Binding-site contacts:
Ligand atom N2 contacts residue SER45 of chain 1.C at 4.5 Å.
Ligand atom C5 contacts residue ASN17 of chain 1.C at 3.5 Å.
Ligand atom O5 contacts residue SER45 of chain 1.C at 3.3 Å.
Ligand atom O2 contacts residue VAL41 of chain 1.C at 4.3 Å.
Ligand atom C8 contacts residue PHE16 of chain 1.C at 4.4 Å (hydrophobic).
Ligand atom C6 contacts residue SER45 of chain 1.C at 4.2 Å.
Ligand atom C8 contacts residue PHE12 of chain 1.C at 4.0 Å (hydrophobic).
Ligand atom C8 contacts residue LEU42 of chain 1.C at 3.8 Å (hydrophobic).
Ligand atom C2 contacts residue VAL41 of chain 1.C at 3.9 Å (hydrophobic).
Ligand atom C8 contacts residue SER45 of chain 1.C at 4.5 Å.
Ligand atom C7 contacts residue ASN17 of chain 1.C at 3.7 Å.
Ligand atom O5 contacts residue ASN17 of chain 1.C at 2.2 Å (h-bond).
Ligand atom C2 contacts residue ASN17 of chain 1.C at 2.5 Å.
Ligand atom C1 contacts residue ASN17 of chain 1.C at 1.4 Å.
Ligand atom O7 contacts residue GLY13 of chain 1.C at 3.2 Å.
Ligand atom O4 contacts residue VAL41 of chain 1.C at 3.6 Å.
Ligand atom C1 contacts residue SER45 of chain 1.C at 3.6 Å.
Ligand atom C8 contacts residue GLY13 of chain 1.C at 3.9 Å.
Ligand atom O7 contacts residue ASN17 of chain 1.C at 3.9 Å.
Ligand atom C3 contacts residue VAL41 of chain 1.C at 4.4 Å (hydrophobic).
Ligand atom C7 contacts residue GLY13 of chain 1.C at 3.7 Å.
Ligand atom C2 contacts residue SER45 of chain 1.C at 4.5 Å.
Ligand atom C3 contacts residue ASN17 of chain 1.C at 3.8 Å.
Ligand atom N2 contacts residue ASN17 of chain 1.C at 3.0 Å (h-bond).
Ligand atom O3 contacts residue VAL41 of chain 1.C at 4.0 Å.
Ligand atom C4 contacts residue ASN17 of chain 1.C at 4.1 Å.
Ligand atom O7 contacts residue SER45 of chain 1.C at 4.3 Å.
Ligand atom O7 contacts residue PHE12 of chain 1.C at 4.5 Å.

Sequence of chain 1.C:
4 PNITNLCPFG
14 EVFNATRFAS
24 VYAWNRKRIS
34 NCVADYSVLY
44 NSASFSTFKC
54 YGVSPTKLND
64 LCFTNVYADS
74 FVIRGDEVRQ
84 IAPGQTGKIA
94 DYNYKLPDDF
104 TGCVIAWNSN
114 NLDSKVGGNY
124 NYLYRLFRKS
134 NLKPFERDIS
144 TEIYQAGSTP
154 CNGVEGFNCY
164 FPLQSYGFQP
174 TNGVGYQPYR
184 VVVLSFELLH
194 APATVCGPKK

The small molecule below binds the protein below.
Small molecule (SMILES): CC(=O)N[C@H]1[C@H](O[C@H]2[C@H](O[C@@H]3O[C@@H](C)[C@@H](O)[C@@H](O)[C@@H]3O)[C@@H](NC(C)=O)CO[C@@H]2CO[C@@H]2O[C@@H](C)[C@@H](O)[C@@H](O)[C@@H]2O)O[C@H](CO)[C@@H](O)[C@@H]1O